Sequence of chain 5.E:
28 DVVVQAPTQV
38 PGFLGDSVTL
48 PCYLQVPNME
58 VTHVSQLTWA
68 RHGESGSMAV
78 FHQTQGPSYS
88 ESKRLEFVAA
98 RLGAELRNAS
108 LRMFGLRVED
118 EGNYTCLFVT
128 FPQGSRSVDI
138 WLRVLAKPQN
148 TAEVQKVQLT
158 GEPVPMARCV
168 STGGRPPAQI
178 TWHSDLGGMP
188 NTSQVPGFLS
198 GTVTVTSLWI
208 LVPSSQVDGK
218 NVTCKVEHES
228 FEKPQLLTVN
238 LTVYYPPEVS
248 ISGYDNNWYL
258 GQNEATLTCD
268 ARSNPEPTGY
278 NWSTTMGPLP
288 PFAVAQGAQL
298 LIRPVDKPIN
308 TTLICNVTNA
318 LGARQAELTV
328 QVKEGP

Binding-site contacts:
Ligand atom C8 contacts residue ASN218 of chain 5.E at 4.3 Å.
Ligand atom C4 contacts residue ASN218 of chain 5.E at 4.1 Å.
Ligand atom O5 contacts residue THR235 of chain 5.E at 4.4 Å.
Ligand atom O5 contacts residue NAG1 of chain 5.J at 4.1 Å.
Ligand atom C5 contacts residue ASN218 of chain 5.E at 3.6 Å.
Ligand atom C2 contacts residue ASN218 of chain 5.E at 2.3 Å.
Ligand atom N2 contacts residue ASN218 of chain 5.E at 2.9 Å (h-bond).
Ligand atom O7 contacts residue ASN218 of chain 5.E at 2.3 Å (h-bond).
Ligand atom C1 contacts residue ASN218 of chain 5.E at 1.4 Å.
Ligand atom C7 contacts residue ASN218 of chain 5.E at 2.9 Å.
Ligand atom C1 contacts residue NAG1 of chain 5.J at 3.7 Å.
Ligand atom C5 contacts residue NAG1 of chain 5.J at 4.3 Å.
Ligand atom C3 contacts residue ASN218 of chain 5.E at 3.7 Å.
Ligand atom O5 contacts residue ASN218 of chain 5.E at 2.3 Å (h-bond).

This protein binds this small molecule.
Small molecule (SMILES): CC(=O)N[C@H]1[C@H](O[C@H]2[C@H](O)[C@@H](NC(C)=O)CO[C@@H]2CO)O[C@H](CO)[C@@H](O)[C@@H]1O